This small molecule binds to this protein.
Small molecule (SMILES): Nc1nc(=O)c2ncn([C@@H]3O[C@H](CO[P](=O)(O)O[C@H]4[C@@H](O)[C@H](n5ccc(=O)[nH]c5=O)O[C@@H]4CO[P](=O)(O)O[C@H]4[C@@H](O)[C@H](n5cnc6c(N)ncnc65)O[C@@H]4CO[P](=O)(O)O[C@H]4[C@@H](O)[C@H](n5cnc6c(N)ncnc65)O[C@@H]4CO[P](=O)(O)O[C@H]4[C@@H](O)[C@H](n5cnc6c(N)ncnc65)O[C@@H]4COP(=O)=O)[C@@H](O)[C@H]3O)c2[nH]1

Binding-site contacts:
Ligand atom N7 contacts residue MG1 of chain 1.DR at 4.4 Å.
Ligand atom OP2 contacts residue MG1 of chain 1.DR at 3.9 Å.